Sequence of chain 1.E:
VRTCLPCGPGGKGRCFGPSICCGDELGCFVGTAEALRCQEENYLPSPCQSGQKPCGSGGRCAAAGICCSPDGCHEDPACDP

This small molecule binds to this protein.
Small molecule (SMILES): N[C@@H](Cc1ccccc1)C(=O)O

Binding-site contacts:
Ligand atom CA contacts residue GLU41 of chain 1.E at 3.0 Å.
Ligand atom N contacts residue SER46 of chain 1.E at 2.7 Å (h-bond).
Ligand atom CG contacts residue SER46 of chain 1.E at 4.2 Å.
Ligand atom CD2 contacts residue SER46 of chain 1.E at 3.5 Å.
Ligand atom CA contacts residue SER46 of chain 1.E at 4.0 Å.
Ligand atom N contacts residue ARG2 of chain 1.E at 3.9 Å.
Ligand atom CG contacts residue TYR1 of chain 1.O at 3.7 Å (hydrophobic).
Ligand atom C contacts residue CYS48 of chain 1.E at 4.2 Å (hydrophobic).
Ligand atom N contacts residue GLU41 of chain 1.E at 2.8 Å (salt-bridge).
Ligand atom C contacts residue GLU41 of chain 1.E at 3.9 Å.
Ligand atom N contacts residue LEU44 of chain 1.E at 2.7 Å (h-bond).
Ligand atom CA contacts residue LEU44 of chain 1.E at 3.6 Å (hydrophobic).
Ligand atom CD1 contacts residue TYR1 of chain 1.O at 3.6 Å (hydrophobic).
Ligand atom CZ contacts residue PRO47 of chain 1.E at 3.3 Å (hydrophobic).
Ligand atom CB contacts residue ASN42 of chain 1.E at 4.4 Å.
Ligand atom O contacts residue SER46 of chain 1.E at 3.6 Å.
Ligand atom CB contacts residue LEU44 of chain 1.E at 3.6 Å (hydrophobic).
Ligand atom C contacts residue TYR1 of chain 1.O at 1.3 Å (hydrophobic).
Ligand atom O contacts residue CYS48 of chain 1.E at 2.9 Å (h-bond).
Ligand atom C contacts residue PRO47 of chain 1.E at 4.3 Å (hydrophobic).
Ligand atom CG contacts residue LEU44 of chain 1.E at 4.1 Å (hydrophobic).
Ligand atom O contacts residue PRO47 of chain 1.E at 3.3 Å.
Ligand atom CD2 contacts residue PRO47 of chain 1.E at 3.8 Å (hydrophobic).
Ligand atom CE2 contacts residue SER46 of chain 1.E at 3.6 Å.
Ligand atom CE2 contacts residue PRO47 of chain 1.E at 3.3 Å (hydrophobic).
Ligand atom CD2 contacts residue LEU44 of chain 1.E at 3.6 Å (hydrophobic).
Ligand atom CE1 contacts residue TYR1 of chain 1.O at 4.2 Å (hydrophobic).
Ligand atom CA contacts residue TYR1 of chain 1.O at 2.4 Å (hydrophobic).
Ligand atom CB contacts residue TYR1 of chain 1.O at 3.1 Å (hydrophobic).
Ligand atom N contacts residue PRO47 of chain 1.E at 4.3 Å.
Ligand atom CD2 contacts residue PRO45 of chain 1.E at 3.4 Å (hydrophobic).
Ligand atom CG contacts residue PRO47 of chain 1.E at 4.2 Å (hydrophobic).
Ligand atom CE1 contacts residue PRO47 of chain 1.E at 3.7 Å (hydrophobic).
Ligand atom O contacts residue GLU41 of chain 1.E at 3.8 Å.
Ligand atom CE2 contacts residue PRO45 of chain 1.E at 3.2 Å (hydrophobic).
Ligand atom CD1 contacts residue PRO47 of chain 1.E at 4.3 Å (hydrophobic).
Ligand atom O contacts residue TYR1 of chain 1.O at 2.3 Å (h-bond).
Ligand atom N contacts residue TYR1 of chain 1.O at 3.7 Å.
Ligand atom CB contacts residue GLU41 of chain 1.E at 3.9 Å.
Ligand atom C contacts residue SER46 of chain 1.E at 4.3 Å.